Sequence of chain 1.A:
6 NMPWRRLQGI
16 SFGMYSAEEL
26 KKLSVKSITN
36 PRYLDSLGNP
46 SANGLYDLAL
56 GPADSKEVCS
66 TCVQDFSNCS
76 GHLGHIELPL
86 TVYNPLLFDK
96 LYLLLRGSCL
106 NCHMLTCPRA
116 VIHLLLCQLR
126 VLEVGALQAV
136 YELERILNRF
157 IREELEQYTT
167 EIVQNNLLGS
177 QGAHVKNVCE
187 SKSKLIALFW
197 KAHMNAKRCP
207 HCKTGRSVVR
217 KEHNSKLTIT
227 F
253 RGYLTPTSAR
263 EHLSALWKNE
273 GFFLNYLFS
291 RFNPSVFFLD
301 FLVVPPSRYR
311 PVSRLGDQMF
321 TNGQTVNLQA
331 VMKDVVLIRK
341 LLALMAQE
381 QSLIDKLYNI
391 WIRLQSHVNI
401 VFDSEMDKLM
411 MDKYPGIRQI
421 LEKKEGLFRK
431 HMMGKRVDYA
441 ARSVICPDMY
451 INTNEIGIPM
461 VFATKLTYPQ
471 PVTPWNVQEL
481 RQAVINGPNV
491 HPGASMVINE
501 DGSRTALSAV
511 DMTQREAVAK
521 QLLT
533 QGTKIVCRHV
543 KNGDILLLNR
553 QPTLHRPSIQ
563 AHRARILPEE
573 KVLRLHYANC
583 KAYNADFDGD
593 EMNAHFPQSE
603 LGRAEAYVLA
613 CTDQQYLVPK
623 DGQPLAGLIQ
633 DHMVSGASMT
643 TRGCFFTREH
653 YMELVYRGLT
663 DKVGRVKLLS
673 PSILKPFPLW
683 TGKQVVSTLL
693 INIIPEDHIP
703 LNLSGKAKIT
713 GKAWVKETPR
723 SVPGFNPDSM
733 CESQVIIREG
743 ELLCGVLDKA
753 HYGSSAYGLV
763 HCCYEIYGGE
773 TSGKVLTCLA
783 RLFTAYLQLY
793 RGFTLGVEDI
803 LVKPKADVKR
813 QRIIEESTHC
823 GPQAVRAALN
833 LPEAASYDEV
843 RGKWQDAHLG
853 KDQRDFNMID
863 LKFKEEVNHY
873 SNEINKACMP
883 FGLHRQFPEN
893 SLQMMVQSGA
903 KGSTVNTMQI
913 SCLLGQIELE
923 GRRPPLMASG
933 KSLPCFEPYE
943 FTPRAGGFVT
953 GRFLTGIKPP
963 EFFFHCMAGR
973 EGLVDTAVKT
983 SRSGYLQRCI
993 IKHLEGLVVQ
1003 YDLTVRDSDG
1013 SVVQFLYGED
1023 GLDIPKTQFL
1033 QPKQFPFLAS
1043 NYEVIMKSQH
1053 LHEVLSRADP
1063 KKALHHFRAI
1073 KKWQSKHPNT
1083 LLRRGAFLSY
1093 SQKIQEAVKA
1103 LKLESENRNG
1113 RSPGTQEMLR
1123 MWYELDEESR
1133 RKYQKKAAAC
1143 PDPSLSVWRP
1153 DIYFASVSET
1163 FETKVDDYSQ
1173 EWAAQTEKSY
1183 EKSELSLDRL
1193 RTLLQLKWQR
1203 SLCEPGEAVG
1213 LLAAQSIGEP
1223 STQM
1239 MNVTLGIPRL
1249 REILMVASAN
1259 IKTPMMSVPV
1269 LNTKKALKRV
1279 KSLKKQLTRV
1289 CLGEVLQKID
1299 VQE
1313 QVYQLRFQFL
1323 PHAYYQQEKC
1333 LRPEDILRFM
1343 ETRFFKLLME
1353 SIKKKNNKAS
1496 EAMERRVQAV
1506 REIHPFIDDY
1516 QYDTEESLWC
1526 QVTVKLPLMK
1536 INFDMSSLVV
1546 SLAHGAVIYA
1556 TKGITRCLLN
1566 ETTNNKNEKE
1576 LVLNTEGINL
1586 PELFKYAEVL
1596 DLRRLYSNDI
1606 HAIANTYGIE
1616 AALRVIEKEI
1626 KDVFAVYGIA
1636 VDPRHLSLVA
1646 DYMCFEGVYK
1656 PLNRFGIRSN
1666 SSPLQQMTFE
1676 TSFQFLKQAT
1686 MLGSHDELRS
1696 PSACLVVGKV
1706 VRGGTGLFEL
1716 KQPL

Binding-site contacts:
Ligand atom O2' contacts residue HIS1004 of chain 1.B at 3.7 Å.
Ligand atom OP1 contacts residue ARG180 of chain 1.B at 2.4 Å (salt-bridge).
Ligand atom O2' contacts residue 2TM1 of chain 1.T at 3.5 Å (h-bond).
Ligand atom C5' contacts residue GLN690 of chain 1.B at 3.9 Å.
Ligand atom C4' contacts residue GLY591 of chain 1.A at 2.9 Å.
Ligand atom O3' contacts residue 2TM1 of chain 1.T at 3.6 Å.
Ligand atom C4' contacts residue MG1 of chain 1.S at 3.8 Å.
Ligand atom O3' contacts residue LYS882 of chain 1.B at 3.3 Å (salt-bridge).
Ligand atom C5' contacts residue GLY452 of chain 1.B at 3.7 Å.
Ligand atom O4' contacts residue GLY591 of chain 1.A at 3.4 Å (h-bond).
Ligand atom O2' contacts residue VAL455 of chain 1.B at 3.7 Å.
Ligand atom O3' contacts residue VAL455 of chain 1.B at 3.6 Å.
Ligand atom O2' contacts residue ARG464 of chain 1.B at 3.4 Å (salt-bridge).
Ligand atom O3' contacts residue ARG464 of chain 1.B at 3.4 Å (salt-bridge).
Ligand atom C5' contacts residue GLY591 of chain 1.A at 3.1 Å.
Ligand atom OP1 contacts residue LYS430 of chain 1.A at 2.9 Å (salt-bridge).
Ligand atom O2' contacts residue MG1 of chain 1.S at 3.7 Å.
Ligand atom O2' contacts residue ARG552 of chain 1.A at 2.9 Å (salt-bridge).
Ligand atom C3' contacts residue MG1 of chain 1.S at 3.3 Å.
Ligand atom C5' contacts residue HIS1004 of chain 1.B at 3.8 Å.
Ligand atom N3 contacts residue 2TM1 of chain 1.T at 3.8 Å.
Ligand atom P contacts residue ARG180 of chain 1.B at 3.4 Å.
Ligand atom OP1 contacts residue LYS882 of chain 1.B at 3.5 Å (salt-bridge).
Ligand atom O2' contacts residue LYS1009 of chain 1.B at 3.6 Å (salt-bridge).
Ligand atom C2' contacts residue ARG552 of chain 1.A at 3.8 Å.
Ligand atom OP1 contacts residue GLN694 of chain 1.B at 3.2 Å (h-bond).
Ligand atom O3' contacts residue ASP590 of chain 1.A at 3.4 Å (salt-bridge).
Ligand atom C4 contacts residue 2TM1 of chain 1.T at 3.7 Å.
Ligand atom P contacts residue GLN694 of chain 1.B at 3.8 Å.
Ligand atom O3' contacts residue MG1 of chain 1.S at 2.0 Å.
Ligand atom P contacts residue LYS430 of chain 1.A at 3.7 Å.
Ligand atom O2' contacts residue ASP592 of chain 1.A at 3.1 Å (salt-bridge).
Ligand atom O4 contacts residue 2TM1 of chain 1.T at 3.4 Å (h-bond).
Ligand atom O3' contacts residue SER451 of chain 1.B at 3.8 Å.
Ligand atom C5' contacts residue GLN694 of chain 1.B at 3.9 Å.
Ligand atom OP1 contacts residue LYS890 of chain 1.B at 2.9 Å (salt-bridge).
Ligand atom O3' contacts residue ARG180 of chain 1.B at 3.4 Å (salt-bridge).
Ligand atom OP1 contacts residue GLN690 of chain 1.B at 3.3 Å.
Ligand atom O3' contacts residue GLN694 of chain 1.B at 3.0 Å (h-bond).
Ligand atom C2' contacts residue 2TM1 of chain 1.T at 3.2 Å.

Sequence of chain 1.B:
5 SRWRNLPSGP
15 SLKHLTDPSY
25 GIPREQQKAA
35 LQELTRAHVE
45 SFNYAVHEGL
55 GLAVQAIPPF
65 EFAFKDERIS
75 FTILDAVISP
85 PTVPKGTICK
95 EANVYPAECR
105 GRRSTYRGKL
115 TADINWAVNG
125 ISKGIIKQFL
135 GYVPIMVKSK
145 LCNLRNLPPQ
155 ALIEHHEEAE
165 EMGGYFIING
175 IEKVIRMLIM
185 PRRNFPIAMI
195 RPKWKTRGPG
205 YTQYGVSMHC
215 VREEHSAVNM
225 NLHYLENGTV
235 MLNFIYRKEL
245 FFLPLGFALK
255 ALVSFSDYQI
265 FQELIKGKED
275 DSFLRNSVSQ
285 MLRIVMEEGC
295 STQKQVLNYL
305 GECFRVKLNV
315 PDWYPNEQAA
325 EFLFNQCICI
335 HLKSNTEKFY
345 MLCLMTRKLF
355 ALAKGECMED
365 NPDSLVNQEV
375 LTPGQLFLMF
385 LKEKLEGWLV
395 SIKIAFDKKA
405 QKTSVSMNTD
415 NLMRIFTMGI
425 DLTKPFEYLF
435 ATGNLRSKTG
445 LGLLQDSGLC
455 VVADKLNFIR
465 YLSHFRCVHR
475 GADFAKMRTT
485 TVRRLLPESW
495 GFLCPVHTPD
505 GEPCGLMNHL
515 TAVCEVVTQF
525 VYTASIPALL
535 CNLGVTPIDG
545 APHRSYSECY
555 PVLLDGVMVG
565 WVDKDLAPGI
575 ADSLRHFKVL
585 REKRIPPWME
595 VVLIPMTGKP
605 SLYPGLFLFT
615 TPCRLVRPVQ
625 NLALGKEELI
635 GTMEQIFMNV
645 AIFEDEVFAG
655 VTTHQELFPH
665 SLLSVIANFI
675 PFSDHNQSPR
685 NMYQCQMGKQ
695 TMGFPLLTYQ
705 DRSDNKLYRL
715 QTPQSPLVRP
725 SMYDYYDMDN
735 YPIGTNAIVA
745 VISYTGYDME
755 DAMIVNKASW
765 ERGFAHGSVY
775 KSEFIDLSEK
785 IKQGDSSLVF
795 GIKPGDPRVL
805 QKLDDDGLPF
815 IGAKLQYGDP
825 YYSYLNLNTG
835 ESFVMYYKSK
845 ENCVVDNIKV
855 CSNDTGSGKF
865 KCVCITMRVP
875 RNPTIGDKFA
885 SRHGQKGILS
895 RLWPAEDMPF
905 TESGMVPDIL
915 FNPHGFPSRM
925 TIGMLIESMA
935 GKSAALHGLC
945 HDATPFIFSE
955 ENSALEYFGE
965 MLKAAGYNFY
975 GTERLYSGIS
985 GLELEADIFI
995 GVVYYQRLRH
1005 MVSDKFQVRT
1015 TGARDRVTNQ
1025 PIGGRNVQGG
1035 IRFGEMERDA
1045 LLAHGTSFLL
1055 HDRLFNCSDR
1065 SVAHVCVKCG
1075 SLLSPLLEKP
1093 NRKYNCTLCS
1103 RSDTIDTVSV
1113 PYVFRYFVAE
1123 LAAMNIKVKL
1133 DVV

A protein and the small-molecule ligand that binds it are described below.
Small molecule (SMILES): Nc1ccn([C@@H]2O[C@H](CO[P](=O)(O)O[C@H]3[C@@H](O)[C@H](n4cnc5c(N)ncnc54)O[C@@H]3CO[P](=O)(O)O[C@H]3[C@@H](O)[C@H](n4cnc5c(=O)nc(N)[nH]c54)O[C@@H]3CO[P](=O)(O)O[C@H]3[C@@H](O)[C@H](n4ccc(=O)[nH]c4=O)O[C@@H]3CO[P](=O)(O)O[C@H]3[C@@H](O)[C@H](n4ccc(N)nc4=O)O[C@@H]3CO[P](=O)(O)O[C@H]3[C@@H](O)[C@H](n4cnc5c(=O)nc(N)[nH]c54)O[C@@H]3CO[P](=O)(O)O[C@H]3[C@@H](O)[C@H](n4ccc(=O)[nH]c4=O)O[C@@H]3COP(=O)=O)[C@@H](O[P](=O)(O)OC[C@H]3O[C@@H](n4ccc(=O)[nH]c4=O)[C@H](O)[C@@H]3O)[C@H]2O)c(=O)n1